The small molecule below binds the protein below.
Small molecule (SMILES): Cc1cc(CCCCCOc2c(Cl)cc(C3=NCCO3)cc2Cl)on1

Sequence of chain 5.A:
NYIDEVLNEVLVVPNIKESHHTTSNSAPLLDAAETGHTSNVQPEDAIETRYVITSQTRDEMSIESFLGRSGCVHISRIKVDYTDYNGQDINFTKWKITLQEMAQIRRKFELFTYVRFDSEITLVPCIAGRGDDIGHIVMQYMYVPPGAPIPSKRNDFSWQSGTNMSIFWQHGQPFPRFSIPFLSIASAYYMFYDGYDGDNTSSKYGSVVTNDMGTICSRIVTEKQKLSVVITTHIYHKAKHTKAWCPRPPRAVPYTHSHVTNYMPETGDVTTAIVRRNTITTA

Binding-site contacts:
Ligand atom C5A contacts residue MET146 of chain 5.A at 3.7 Å (hydrophobic).
Ligand atom C5A contacts residue ILE220 of chain 5.A at 3.9 Å (hydrophobic).
Ligand atom C3 contacts residue LEU103 of chain 5.A at 4.1 Å (hydrophobic).
Ligand atom C6B contacts residue ILE125 of chain 5.A at 3.6 Å (hydrophobic).
Ligand atom C5B contacts residue ILE125 of chain 5.A at 3.9 Å (hydrophobic).
Ligand atom CL2 contacts residue LEU187 of chain 5.A at 3.9 Å.
Ligand atom C31 contacts residue MET195 of chain 5.A at 3.5 Å (hydrophobic).
Ligand atom C3B contacts residue ILE220 of chain 5.A at 4.2 Å (hydrophobic).
Ligand atom CL2 contacts residue TYR147 of chain 5.A at 3.4 Å.
Ligand atom C4B contacts residue ILE220 of chain 5.A at 4.0 Å (hydrophobic).
Ligand atom C6B contacts residue ILE184 of chain 5.A at 4.1 Å (hydrophobic).
Ligand atom C5 contacts residue LEU103 of chain 5.A at 3.8 Å (hydrophobic).
Ligand atom O1A contacts residue ILE220 of chain 5.A at 3.6 Å.
Ligand atom N2 contacts residue ASN215 of chain 5.A at 3.7 Å.
Ligand atom O1B contacts residue ILE125 of chain 5.A at 3.5 Å.
Ligand atom C5A contacts residue TYR147 of chain 5.A at 4.1 Å (hydrophobic).
Ligand atom C2A contacts residue PHE182 of chain 5.A at 4.2 Å (hydrophobic).
Ligand atom CL1 contacts residue ILE125 of chain 5.A at 3.5 Å.
Ligand atom N3A contacts residue PHE182 of chain 5.A at 4.0 Å.
Ligand atom C4A contacts residue LEU127 of chain 5.A at 4.0 Å (hydrophobic).
Ligand atom C2A contacts residue ILE220 of chain 5.A at 3.8 Å (hydrophobic).
Ligand atom O1A contacts residue TYR147 of chain 5.A at 4.0 Å.
Ligand atom C4A contacts residue TYR145 of chain 5.A at 3.3 Å (hydrophobic).
Ligand atom C4A contacts residue ILE220 of chain 5.A at 4.1 Å (hydrophobic).
Ligand atom C1C contacts residue LEU103 of chain 5.A at 4.1 Å (hydrophobic).
Ligand atom C4B contacts residue ILE125 of chain 5.A at 3.9 Å (hydrophobic).
Ligand atom C4 contacts residue LEU103 of chain 5.A at 3.4 Å (hydrophobic).
Ligand atom C5B contacts residue TYR147 of chain 5.A at 3.9 Å (hydrophobic).
Ligand atom C4C contacts residue MET217 of chain 5.A at 4.2 Å (hydrophobic).
Ligand atom C31 contacts residue GLN104 of chain 5.A at 3.6 Å.
Ligand atom C3B contacts residue ILE125 of chain 5.A at 3.5 Å (hydrophobic).
Ligand atom C2B contacts residue ILE125 of chain 5.A at 3.1 Å (hydrophobic).
Ligand atom C2C contacts residue MET217 of chain 5.A at 3.7 Å (hydrophobic).
Ligand atom C5A contacts residue TYR145 of chain 5.A at 3.8 Å (hydrophobic).
Ligand atom CL1 contacts residue ILE239 of chain 5.A at 3.8 Å.
Ligand atom N3A contacts residue LEU127 of chain 5.A at 4.1 Å.
Ligand atom N2 contacts residue THR102 of chain 5.A at 4.2 Å.
Ligand atom C1B contacts residue ILE125 of chain 5.A at 3.1 Å (hydrophobic).
Ligand atom CL2 contacts residue ILE184 of chain 5.A at 3.9 Å.
Ligand atom O1 contacts residue MET217 of chain 5.A at 4.2 Å.